Sequence of chain 1.F:
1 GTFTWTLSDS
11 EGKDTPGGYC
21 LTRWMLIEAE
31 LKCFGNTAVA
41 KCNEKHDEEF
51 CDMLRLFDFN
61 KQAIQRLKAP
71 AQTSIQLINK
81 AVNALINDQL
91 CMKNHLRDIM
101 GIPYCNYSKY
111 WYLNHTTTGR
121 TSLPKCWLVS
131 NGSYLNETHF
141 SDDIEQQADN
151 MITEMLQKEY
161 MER

Sequence of chain 1.D:
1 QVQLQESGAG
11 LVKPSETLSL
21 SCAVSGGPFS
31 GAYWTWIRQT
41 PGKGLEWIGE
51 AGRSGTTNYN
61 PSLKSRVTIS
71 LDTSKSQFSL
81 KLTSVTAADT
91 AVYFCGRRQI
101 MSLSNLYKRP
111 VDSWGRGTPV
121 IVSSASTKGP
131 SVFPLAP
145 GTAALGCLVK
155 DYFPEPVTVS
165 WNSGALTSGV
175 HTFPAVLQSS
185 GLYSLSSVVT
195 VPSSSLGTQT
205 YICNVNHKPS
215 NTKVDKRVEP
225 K

This small molecule binds to this protein.
Small molecule (SMILES): CC(=O)N[C@H]1[C@H](O[C@H]2[C@H](O)[C@@H](NC(C)=O)CO[C@@H]2CO)O[C@H](CO)[C@@H](O[C@@H]2O[C@H](CO[C@H]3O[C@H](CO)[C@@H](O)[C@H](O)[C@@H]3O)[C@@H](O)[C@H](O)[C@@H]2O)[C@@H]1O

Sequence of chain 2.C:
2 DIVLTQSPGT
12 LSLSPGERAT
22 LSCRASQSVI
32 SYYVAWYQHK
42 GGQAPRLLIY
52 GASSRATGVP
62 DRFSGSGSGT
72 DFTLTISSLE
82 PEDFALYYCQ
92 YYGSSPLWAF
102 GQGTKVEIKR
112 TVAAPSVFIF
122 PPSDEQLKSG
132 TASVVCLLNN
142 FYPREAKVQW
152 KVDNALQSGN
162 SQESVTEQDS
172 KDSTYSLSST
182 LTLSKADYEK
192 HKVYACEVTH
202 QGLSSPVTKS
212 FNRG

Sequence of chain 1.A:
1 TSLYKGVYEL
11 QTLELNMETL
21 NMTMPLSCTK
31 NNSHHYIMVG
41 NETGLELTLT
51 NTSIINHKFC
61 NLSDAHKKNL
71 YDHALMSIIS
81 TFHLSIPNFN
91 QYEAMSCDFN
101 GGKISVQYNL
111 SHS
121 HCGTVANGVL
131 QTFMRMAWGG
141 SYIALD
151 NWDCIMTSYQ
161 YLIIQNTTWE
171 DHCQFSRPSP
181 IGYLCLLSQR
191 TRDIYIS

Binding-site contacts:
Ligand atom C5 contacts residue TRP24 of chain 1.F at 3.5 Å (hydrophobic).
Ligand atom C3 contacts residue ASP62 of chain 2.C at 3.0 Å.
Ligand atom N2 contacts residue GLU18 of chain 1.A at 4.1 Å.
Ligand atom O3 contacts residue ASP62 of chain 2.C at 2.2 Å (salt-bridge).
Ligand atom C1 contacts residue ASN21 of chain 1.A at 1.4 Å.
Ligand atom O7 contacts residue FUC3 of chain 1.I at 2.6 Å (h-bond).
Ligand atom C2 contacts residue ASP62 of chain 2.C at 3.7 Å.
Ligand atom C1 contacts residue THR19 of chain 1.A at 4.2 Å.
Ligand atom C6 contacts residue TRP24 of chain 1.F at 3.9 Å (hydrophobic).
Ligand atom C8 contacts residue GLU18 of chain 1.A at 3.1 Å.
Ligand atom C6 contacts residue THR19 of chain 1.A at 4.0 Å.
Ligand atom O4 contacts residue TRP24 of chain 1.F at 3.3 Å.
Ligand atom C7 contacts residue FUC3 of chain 1.I at 3.7 Å.
Ligand atom O5 contacts residue GLU18 of chain 1.A at 4.2 Å.
Ligand atom C4 contacts residue TRP24 of chain 1.F at 4.0 Å (hydrophobic).
Ligand atom N2 contacts residue ASN21 of chain 1.A at 2.9 Å (h-bond).
Ligand atom C8 contacts residue MET101 of chain 1.D at 3.2 Å (hydrophobic).
Ligand atom C8 contacts residue SER102 of chain 1.D at 4.2 Å.
Ligand atom O4 contacts residue ASP62 of chain 2.C at 4.1 Å.
Ligand atom C5 contacts residue TRP24 of chain 1.F at 4.1 Å (hydrophobic).
Ligand atom C2 contacts residue GLU18 of chain 1.A at 3.8 Å.
Ligand atom C1 contacts residue GLU18 of chain 1.A at 3.7 Å.
Ligand atom O5 contacts residue ASN21 of chain 1.A at 2.3 Å (h-bond).
Ligand atom C1 contacts residue TRP24 of chain 1.F at 3.8 Å (hydrophobic).
Ligand atom O6 contacts residue THR19 of chain 1.A at 3.1 Å (h-bond).
Ligand atom O6 contacts residue ASN60 of chain 1.F at 4.2 Å.
Ligand atom O7 contacts residue ASN21 of chain 1.A at 4.0 Å.
Ligand atom C4 contacts residue ASP62 of chain 2.C at 4.2 Å.
Ligand atom C8 contacts residue ILE64 of chain 1.F at 3.3 Å (hydrophobic).
Ligand atom C7 contacts residue ASN21 of chain 1.A at 3.7 Å.
Ligand atom C5 contacts residue ASN21 of chain 1.A at 3.6 Å.
Ligand atom O5 contacts residue TRP24 of chain 1.F at 3.6 Å.
Ligand atom C7 contacts residue GLU18 of chain 1.A at 3.9 Å.
Ligand atom C3 contacts residue ASN21 of chain 1.A at 3.8 Å.
Ligand atom O5 contacts residue MET22 of chain 1.A at 4.0 Å.
Ligand atom O5 contacts residue THR19 of chain 1.A at 3.4 Å (h-bond).
Ligand atom C4 contacts residue ASN21 of chain 1.A at 4.2 Å.
Ligand atom C6 contacts residue ARG23 of chain 1.F at 3.8 Å.
Ligand atom O7 contacts residue GLU18 of chain 1.A at 3.5 Å (salt-bridge).
Ligand atom C2 contacts residue ASN21 of chain 1.A at 2.4 Å.